Binding-site contacts:
Ligand atom C3 contacts residue GLN65 of chain 10.I at 4.0 Å.
Ligand atom O7 contacts residue ASN67 of chain 10.C at 4.1 Å.
Ligand atom C8 contacts residue PHE90 of chain 10.C at 3.7 Å (hydrophobic).
Ligand atom O5 contacts residue ASN67 of chain 10.C at 2.4 Å (h-bond).
Ligand atom O6 contacts residue TYR60 of chain 10.I at 4.2 Å.
Ligand atom O3 contacts residue GLN65 of chain 10.I at 3.6 Å.
Ligand atom C4 contacts residue ASP66 of chain 10.I at 4.0 Å.
Ligand atom C1 contacts residue ASN67 of chain 10.C at 1.4 Å.
Ligand atom O6 contacts residue GLN65 of chain 10.I at 2.5 Å (h-bond).
Ligand atom O4 contacts residue GLN65 of chain 10.I at 3.6 Å.
Ligand atom C5 contacts residue GLN65 of chain 10.I at 3.7 Å.
Ligand atom C4 contacts residue GLN65 of chain 10.I at 3.3 Å.
Ligand atom C7 contacts residue PHE90 of chain 10.C at 4.4 Å (hydrophobic).
Ligand atom C2 contacts residue ASN67 of chain 10.C at 2.4 Å.
Ligand atom O4 contacts residue ASP66 of chain 10.I at 2.7 Å (salt-bridge).
Ligand atom C5 contacts residue ASN67 of chain 10.C at 3.7 Å.
Ligand atom O6 contacts residue ASN67 of chain 10.C at 4.0 Å.
Ligand atom C3 contacts residue ASN67 of chain 10.C at 3.8 Å.
Ligand atom N2 contacts residue ASN67 of chain 10.C at 2.9 Å (h-bond).
Ligand atom C7 contacts residue ASN67 of chain 10.C at 3.7 Å.
Ligand atom C2 contacts residue GLN65 of chain 10.I at 4.4 Å.
Ligand atom O5 contacts residue GLN65 of chain 10.I at 3.7 Å.
Ligand atom C6 contacts residue GLN65 of chain 10.I at 3.5 Å.
Ligand atom C4 contacts residue ASN67 of chain 10.C at 4.2 Å.

A small-molecule ligand and the protein it binds are described below.
Small molecule (SMILES): CC(=O)N[C@@H]1[C@@H](O)[C@H](O)[C@@H](CO)O[C@H]1O

Sequence of chain 10.I:
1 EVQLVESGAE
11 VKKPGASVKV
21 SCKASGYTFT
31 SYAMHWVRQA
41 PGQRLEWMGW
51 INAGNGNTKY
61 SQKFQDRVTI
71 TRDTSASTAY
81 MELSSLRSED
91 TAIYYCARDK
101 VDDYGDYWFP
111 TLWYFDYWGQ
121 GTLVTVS

Sequence of chain 10.C:
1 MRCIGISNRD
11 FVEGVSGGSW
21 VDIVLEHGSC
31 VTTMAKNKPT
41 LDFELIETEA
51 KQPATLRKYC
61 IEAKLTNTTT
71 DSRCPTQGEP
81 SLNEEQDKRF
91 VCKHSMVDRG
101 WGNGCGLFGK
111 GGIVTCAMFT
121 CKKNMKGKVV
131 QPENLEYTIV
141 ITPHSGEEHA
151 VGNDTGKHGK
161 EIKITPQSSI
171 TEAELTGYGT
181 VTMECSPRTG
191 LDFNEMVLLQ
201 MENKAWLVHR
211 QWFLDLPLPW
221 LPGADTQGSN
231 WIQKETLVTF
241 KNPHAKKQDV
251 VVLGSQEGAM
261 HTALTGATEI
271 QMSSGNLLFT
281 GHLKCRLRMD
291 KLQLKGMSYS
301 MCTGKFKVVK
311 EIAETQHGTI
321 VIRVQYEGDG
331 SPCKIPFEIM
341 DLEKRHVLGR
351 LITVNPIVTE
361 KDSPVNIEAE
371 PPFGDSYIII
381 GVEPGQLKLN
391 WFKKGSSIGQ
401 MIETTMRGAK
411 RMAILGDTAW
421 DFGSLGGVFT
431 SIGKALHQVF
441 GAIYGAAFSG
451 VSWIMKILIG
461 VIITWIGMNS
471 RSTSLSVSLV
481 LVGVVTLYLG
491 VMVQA